The small molecule below binds the protein below.
Small molecule (SMILES): O=C[C@H](O)[C@@H](O)[C@@H](O)CO

Sequence of chain 1.B:
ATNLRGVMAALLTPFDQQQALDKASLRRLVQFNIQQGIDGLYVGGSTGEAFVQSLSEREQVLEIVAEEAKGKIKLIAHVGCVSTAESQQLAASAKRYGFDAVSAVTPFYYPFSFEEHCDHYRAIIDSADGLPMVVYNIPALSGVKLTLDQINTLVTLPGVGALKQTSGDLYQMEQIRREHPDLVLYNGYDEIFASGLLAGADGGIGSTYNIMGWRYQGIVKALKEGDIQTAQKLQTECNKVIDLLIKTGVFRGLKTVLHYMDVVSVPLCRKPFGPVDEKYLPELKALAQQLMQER

Binding-site contacts:
Ligand atom O4 contacts residue SO41 of chain 1.P at 3.5 Å (h-bond).
Ligand atom O5 contacts residue SO41 of chain 1.P at 3.9 Å.
Ligand atom O5 contacts residue ASP192 of chain 1.B at 4.0 Å.
Ligand atom O1 contacts residue ILE269 of chain 1.D at 4.4 Å.
Ligand atom C1 contacts residue GLU214 of chain 1.D at 4.0 Å.
Ligand atom O3 contacts residue TYR194 of chain 1.B at 4.0 Å.
Ligand atom O5 contacts residue GLY191 of chain 1.D at 3.2 Å.
Ligand atom O5 contacts residue GLY191 of chain 1.B at 4.3 Å.
Ligand atom O3 contacts residue GLU214 of chain 1.D at 2.9 Å (salt-bridge).
Ligand atom O2 contacts residue ASP192 of chain 1.B at 3.9 Å.
Ligand atom C1 contacts residue TYR212 of chain 1.D at 4.5 Å (hydrophobic).
Ligand atom C5 contacts residue ASP192 of chain 1.B at 3.8 Å.
Ligand atom O1 contacts residue TYR194 of chain 1.B at 4.2 Å.
Ligand atom C3 contacts residue GLU214 of chain 1.D at 3.9 Å.
Ligand atom C4 contacts residue ASP192 of chain 1.B at 4.2 Å.
Ligand atom C5 contacts residue GLY191 of chain 1.D at 3.5 Å.
Ligand atom O3 contacts residue TYR212 of chain 1.D at 4.2 Å.
Ligand atom C5 contacts residue SO41 of chain 1.P at 4.4 Å.
Ligand atom C3 contacts residue TYR212 of chain 1.D at 4.1 Å (hydrophobic).
Ligand atom C2 contacts residue GLU214 of chain 1.D at 4.3 Å.
Ligand atom O1 contacts residue GLU214 of chain 1.D at 4.0 Å.

Sequence of chain 1.D:
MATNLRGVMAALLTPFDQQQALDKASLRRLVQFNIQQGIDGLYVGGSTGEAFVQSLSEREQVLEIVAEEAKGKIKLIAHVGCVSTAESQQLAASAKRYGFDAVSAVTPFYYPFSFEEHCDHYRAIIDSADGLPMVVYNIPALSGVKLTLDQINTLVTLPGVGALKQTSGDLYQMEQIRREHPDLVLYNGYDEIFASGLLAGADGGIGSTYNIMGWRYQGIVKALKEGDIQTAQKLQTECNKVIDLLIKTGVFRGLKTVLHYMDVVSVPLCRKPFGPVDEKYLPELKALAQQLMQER